A small-molecule ligand and the protein it binds are described below.
Small molecule (SMILES): NC(=O)NC1=NC(=O)NC1=O

Sequence of chain 1.B:
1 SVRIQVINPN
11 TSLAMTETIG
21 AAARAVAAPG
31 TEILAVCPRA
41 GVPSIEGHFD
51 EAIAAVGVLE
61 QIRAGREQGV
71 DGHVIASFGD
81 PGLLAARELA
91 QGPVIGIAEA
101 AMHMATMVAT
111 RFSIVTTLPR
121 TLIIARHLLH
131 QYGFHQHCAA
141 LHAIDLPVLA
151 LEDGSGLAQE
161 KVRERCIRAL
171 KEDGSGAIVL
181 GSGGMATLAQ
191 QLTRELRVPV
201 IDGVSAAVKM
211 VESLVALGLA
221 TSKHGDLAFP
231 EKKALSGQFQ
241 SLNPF

Binding-site contacts:
Ligand atom N9 contacts residue ILE45 of chain 1.B at 2.8 Å (h-bond).
Ligand atom O2 contacts residue VAL148 of chain 1.B at 3.7 Å.
Ligand atom N1 contacts residue PHE78 of chain 1.B at 3.8 Å.
Ligand atom C5 contacts residue SER77 of chain 1.B at 3.2 Å.
Ligand atom C4 contacts residue ILE45 of chain 1.B at 3.8 Å (hydrophobic).
Ligand atom N1 contacts residue GLY181 of chain 1.B at 3.0 Å (h-bond).
Ligand atom C2 contacts residue THR117 of chain 1.B at 4.0 Å.
Ligand atom N1 contacts residue THR116 of chain 1.B at 3.1 Å (h-bond).
Ligand atom C8 contacts residue VAL148 of chain 1.B at 3.6 Å (hydrophobic).
Ligand atom C8 contacts residue SER77 of chain 1.B at 3.6 Å.
Ligand atom O2 contacts residue GLY181 of chain 1.B at 3.3 Å (h-bond).
Ligand atom C5 contacts residue SER182 of chain 1.B at 3.9 Å.
Ligand atom N7 contacts residue SER77 of chain 1.B at 3.4 Å (h-bond).
Ligand atom O2 contacts residue THR117 of chain 1.B at 3.1 Å (h-bond).
Ligand atom N9 contacts residue VAL148 of chain 1.B at 3.9 Å.
Ligand atom O8 contacts residue ILE45 of chain 1.B at 2.8 Å (h-bond).
Ligand atom C4 contacts residue SER77 of chain 1.B at 3.4 Å.
Ligand atom N7 contacts residue ASN10 of chain 1.B at 3.9 Å.
Ligand atom O8 contacts residue ASN10 of chain 1.B at 3.1 Å (h-bond).
Ligand atom N3 contacts residue PHE78 of chain 1.B at 3.8 Å.
Ligand atom O8 contacts residue VAL148 of chain 1.B at 3.6 Å.
Ligand atom C2 contacts residue PHE78 of chain 1.B at 4.0 Å (hydrophobic).
Ligand atom C2 contacts residue GLY181 of chain 1.B at 3.2 Å.
Ligand atom O8 contacts residue SER44 of chain 1.B at 3.7 Å.
Ligand atom O2 contacts residue THR116 of chain 1.B at 4.0 Å.
Ligand atom O5 contacts residue SER182 of chain 1.B at 3.4 Å.
Ligand atom C8 contacts residue ASN10 of chain 1.B at 3.9 Å.
Ligand atom C5 contacts residue PHE78 of chain 1.B at 3.7 Å (hydrophobic).
Ligand atom O2 contacts residue SER182 of chain 1.B at 3.7 Å.
Ligand atom O5 contacts residue PHE78 of chain 1.B at 3.1 Å (h-bond).
Ligand atom C8 contacts residue ILE45 of chain 1.B at 3.7 Å (hydrophobic).
Ligand atom C5 contacts residue GLY183 of chain 1.B at 4.0 Å.
Ligand atom C2 contacts residue THR116 of chain 1.B at 4.0 Å.
Ligand atom N9 contacts residue SER77 of chain 1.B at 3.6 Å.
Ligand atom O5 contacts residue SER77 of chain 1.B at 3.6 Å (h-bond).
Ligand atom N3 contacts residue SER77 of chain 1.B at 3.9 Å.
Ligand atom N7 contacts residue VAL148 of chain 1.B at 4.0 Å.
Ligand atom N3 contacts residue ILE45 of chain 1.B at 4.0 Å.
Ligand atom N1 contacts residue THR121 of chain 1.B at 3.9 Å.
Ligand atom O5 contacts residue GLY183 of chain 1.B at 3.0 Å (h-bond).